This small molecule binds to this protein.
Small molecule (SMILES): C=Cc1ccc(O)cc1

Sequence of chain 1.C:
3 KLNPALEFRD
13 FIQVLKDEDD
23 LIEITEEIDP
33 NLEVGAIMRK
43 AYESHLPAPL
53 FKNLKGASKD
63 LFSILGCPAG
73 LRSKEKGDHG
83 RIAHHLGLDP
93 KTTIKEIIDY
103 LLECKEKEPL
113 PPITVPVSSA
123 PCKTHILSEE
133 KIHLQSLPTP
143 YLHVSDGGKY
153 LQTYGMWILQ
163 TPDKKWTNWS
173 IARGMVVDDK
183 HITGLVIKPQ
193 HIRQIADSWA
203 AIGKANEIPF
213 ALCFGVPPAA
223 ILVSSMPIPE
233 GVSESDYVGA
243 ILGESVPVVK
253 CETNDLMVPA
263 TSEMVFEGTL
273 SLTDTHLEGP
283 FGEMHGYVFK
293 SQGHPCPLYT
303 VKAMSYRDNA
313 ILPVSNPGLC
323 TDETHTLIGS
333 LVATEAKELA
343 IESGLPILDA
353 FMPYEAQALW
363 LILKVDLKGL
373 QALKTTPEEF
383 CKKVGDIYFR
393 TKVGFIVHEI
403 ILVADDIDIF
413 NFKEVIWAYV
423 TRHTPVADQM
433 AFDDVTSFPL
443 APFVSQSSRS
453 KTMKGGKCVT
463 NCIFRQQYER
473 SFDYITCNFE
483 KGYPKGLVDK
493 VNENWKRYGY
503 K

Binding-site contacts:
Ligand atom C2 contacts residue ILE189 of chain 1.C at 3.1 Å (hydrophobic).
Ligand atom C3' contacts residue MET286 of chain 1.C at 3.6 Å (hydrophobic).
Ligand atom O4' contacts residue GLU285 of chain 1.C at 3.1 Å (salt-bridge).
Ligand atom C1' contacts residue ILE398 of chain 1.C at 4.4 Å (hydrophobic).
Ligand atom C2' contacts residue ILE330 of chain 1.C at 4.1 Å (hydrophobic).
Ligand atom C4' contacts residue MET286 of chain 1.C at 4.3 Å (hydrophobic).
Ligand atom O4' contacts residue MET286 of chain 1.C at 4.4 Å.
Ligand atom C2 contacts residue MET228 of chain 1.C at 3.9 Å (hydrophobic).
Ligand atom C5' contacts residue LEU442 of chain 1.C at 4.1 Å (hydrophobic).
Ligand atom C2 contacts residue ILE398 of chain 1.C at 4.1 Å (hydrophobic).
Ligand atom C5' contacts residue ILE189 of chain 1.C at 3.5 Å (hydrophobic).
Ligand atom C3 contacts residue ILE398 of chain 1.C at 3.8 Å (hydrophobic).
Ligand atom O4' contacts residue LEU442 of chain 1.C at 3.8 Å.
Ligand atom C3 contacts residue MET228 of chain 1.C at 3.4 Å (hydrophobic).
Ligand atom C2' contacts residue MET286 of chain 1.C at 4.2 Å (hydrophobic).
Ligand atom C1' contacts residue PHE440 of chain 1.C at 4.4 Å (hydrophobic).
Ligand atom C6' contacts residue PHE440 of chain 1.C at 4.4 Å (hydrophobic).
Ligand atom C2 contacts residue PHE397 of chain 1.C at 3.7 Å (hydrophobic).
Ligand atom C1' contacts residue ILE189 of chain 1.C at 4.3 Å (hydrophobic).
Ligand atom C4' contacts residue LEU442 of chain 1.C at 4.1 Å (hydrophobic).
Ligand atom C3 contacts residue ILE189 of chain 1.C at 4.0 Å (hydrophobic).
Ligand atom C6' contacts residue ILE189 of chain 1.C at 3.5 Å (hydrophobic).
Ligand atom C4' contacts residue GLU285 of chain 1.C at 4.3 Å.
Ligand atom C4' contacts residue ILE189 of chain 1.C at 4.5 Å (hydrophobic).